The protein below binds the small molecule below.
Small molecule (SMILES): CC(=O)CN

Binding-site contacts:
Ligand atom O contacts residue SER145 of chain 1.A at 2.7 Å (h-bond).
Ligand atom O contacts residue THR147 of chain 1.A at 3.6 Å.
Ligand atom CM contacts residue PHE97 of chain 1.A at 3.8 Å (hydrophobic).
Ligand atom CM contacts residue TRP156 of chain 1.A at 3.6 Å (hydrophobic).
Ligand atom C contacts residue NAP1 of chain 1.Q at 3.3 Å.
Ligand atom C contacts residue TYR159 of chain 1.A at 3.4 Å (hydrophobic).
Ligand atom N contacts residue ILE146 of chain 1.A at 4.0 Å.
Ligand atom CA contacts residue SER145 of chain 1.A at 4.4 Å.
Ligand atom C contacts residue THR147 of chain 1.A at 4.0 Å.
Ligand atom CA contacts residue TYR204 of chain 1.A at 3.4 Å (hydrophobic).
Ligand atom CA contacts residue TRP156 of chain 1.A at 3.6 Å (hydrophobic).
Ligand atom N contacts residue GLU253 of chain 1.C at 2.8 Å (salt-bridge).
Ligand atom N contacts residue SER145 of chain 1.A at 3.6 Å.
Ligand atom CA contacts residue GLY190 of chain 1.A at 3.6 Å.
Ligand atom O contacts residue TYR159 of chain 1.A at 2.7 Å (h-bond).
Ligand atom CA contacts residue THR147 of chain 1.A at 3.7 Å.
Ligand atom N contacts residue TYR204 of chain 1.A at 4.2 Å.
Ligand atom C contacts residue TRP156 of chain 1.A at 4.0 Å (hydrophobic).
Ligand atom N contacts residue NAP1 of chain 1.Q at 4.0 Å.
Ligand atom N contacts residue GLY190 of chain 1.A at 3.1 Å (h-bond).
Ligand atom C contacts residue SER145 of chain 1.A at 3.8 Å.
Ligand atom N contacts residue THR147 of chain 1.A at 2.8 Å (h-bond).
Ligand atom CM contacts residue NAP1 of chain 1.Q at 3.8 Å.
Ligand atom CM contacts residue TYR159 of chain 1.A at 3.4 Å (hydrophobic).
Ligand atom CA contacts residue NAP1 of chain 1.Q at 3.8 Å.
Ligand atom CA contacts residue GLU253 of chain 1.C at 3.5 Å.
Ligand atom O contacts residue GLY190 of chain 1.A at 4.3 Å.
Ligand atom C contacts residue GLY190 of chain 1.A at 4.3 Å.
Ligand atom CA contacts residue LEU197 of chain 1.A at 4.3 Å (hydrophobic).
Ligand atom CA contacts residue ASN191 of chain 1.A at 3.6 Å.
Ligand atom N contacts residue ASN191 of chain 1.A at 4.0 Å.
Ligand atom N contacts residue TRP156 of chain 1.A at 4.3 Å.
Ligand atom O contacts residue NAP1 of chain 1.Q at 3.0 Å.
Ligand atom C contacts residue LEU197 of chain 1.A at 4.5 Å (hydrophobic).
Ligand atom CM contacts residue LEU197 of chain 1.A at 3.7 Å (hydrophobic).

Sequence of chain 1.A:
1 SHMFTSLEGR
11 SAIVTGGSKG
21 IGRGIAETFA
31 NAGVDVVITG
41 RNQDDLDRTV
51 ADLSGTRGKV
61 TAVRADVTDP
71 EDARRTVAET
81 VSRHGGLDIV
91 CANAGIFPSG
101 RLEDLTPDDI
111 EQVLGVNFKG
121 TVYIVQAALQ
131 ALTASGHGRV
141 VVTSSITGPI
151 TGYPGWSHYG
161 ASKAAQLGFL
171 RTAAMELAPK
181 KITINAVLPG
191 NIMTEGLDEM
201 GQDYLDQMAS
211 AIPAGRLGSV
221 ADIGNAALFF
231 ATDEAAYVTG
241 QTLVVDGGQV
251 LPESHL

Sequence of chain 1.C:
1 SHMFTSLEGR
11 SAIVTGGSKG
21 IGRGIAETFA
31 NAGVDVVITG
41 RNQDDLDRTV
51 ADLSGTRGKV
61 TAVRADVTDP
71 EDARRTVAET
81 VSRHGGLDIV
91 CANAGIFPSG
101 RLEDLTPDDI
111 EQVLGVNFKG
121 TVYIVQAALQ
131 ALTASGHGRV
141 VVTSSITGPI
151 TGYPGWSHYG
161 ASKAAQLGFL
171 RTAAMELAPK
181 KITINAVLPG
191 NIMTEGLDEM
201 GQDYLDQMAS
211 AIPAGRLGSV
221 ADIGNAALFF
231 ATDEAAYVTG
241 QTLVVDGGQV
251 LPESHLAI